Sequence of chain 1.A:
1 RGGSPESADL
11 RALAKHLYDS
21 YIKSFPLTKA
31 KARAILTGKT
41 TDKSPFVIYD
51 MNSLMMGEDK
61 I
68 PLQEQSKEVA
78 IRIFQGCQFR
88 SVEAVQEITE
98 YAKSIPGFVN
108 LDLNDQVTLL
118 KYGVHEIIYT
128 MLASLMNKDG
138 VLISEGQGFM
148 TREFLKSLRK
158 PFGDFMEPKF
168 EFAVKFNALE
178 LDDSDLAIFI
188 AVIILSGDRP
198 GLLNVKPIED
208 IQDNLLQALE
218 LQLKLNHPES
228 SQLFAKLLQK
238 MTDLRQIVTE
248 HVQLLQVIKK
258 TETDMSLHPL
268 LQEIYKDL

This protein binds this small molecule.
Small molecule (SMILES): CN(CCOc1ccc(C[C@@H]2SC(=O)NC2=O)cc1)c1ccccn1

Binding-site contacts:
Ligand atom C4 contacts residue HIS248 of chain 1.A at 3.2 Å.
Ligand atom C12 contacts residue MET163 of chain 1.A at 3.7 Å (hydrophobic).
Ligand atom O2 contacts residue LEU268 of chain 1.A at 3.3 Å.
Ligand atom N3 contacts residue TYR272 of chain 1.A at 2.9 Å (h-bond).
Ligand atom C21 contacts residue GLY83 of chain 1.A at 3.7 Å.
Ligand atom O4 contacts residue TYR272 of chain 1.A at 3.1 Å (h-bond).
Ligand atom C8 contacts residue SER88 of chain 1.A at 3.5 Å.
Ligand atom C2 contacts residue LEU252 of chain 1.A at 3.4 Å (hydrophobic).
Ligand atom C6 contacts residue HIS248 of chain 1.A at 3.2 Å.
Ligand atom C12 contacts residue CYS84 of chain 1.A at 3.8 Å (hydrophobic).
Ligand atom C11 contacts residue CYS84 of chain 1.A at 3.6 Å (hydrophobic).
Ligand atom C4 contacts residue TYR272 of chain 1.A at 3.2 Å (hydrophobic).
Ligand atom N18 contacts residue ILE140 of chain 1.A at 3.5 Å.
Ligand atom C6 contacts residue SER88 of chain 1.A at 3.8 Å.
Ligand atom C9 contacts residue CYS84 of chain 1.A at 3.6 Å (hydrophobic).
Ligand atom C4 contacts residue SER88 of chain 1.A at 3.0 Å.
Ligand atom O2 contacts residue GLN85 of chain 1.A at 3.5 Å.
Ligand atom C11 contacts residue MET163 of chain 1.A at 2.8 Å (hydrophobic).
Ligand atom O2 contacts residue LEU252 of chain 1.A at 3.1 Å.
Ligand atom O4 contacts residue SER88 of chain 1.A at 3.0 Å (h-bond).
Ligand atom C14 contacts residue CYS84 of chain 1.A at 3.6 Å (hydrophobic).
Ligand atom N3 contacts residue LEU268 of chain 1.A at 3.8 Å.
Ligand atom C12 contacts residue LYS166 of chain 1.A at 3.1 Å.
Ligand atom O4 contacts residue HIS122 of chain 1.A at 3.7 Å.
Ligand atom S1 contacts residue CYS84 of chain 1.A at 3.3 Å (h-bond).
Ligand atom O13 contacts residue MET163 of chain 1.A at 3.5 Å (h-bond).
Ligand atom C5 contacts residue SER88 of chain 1.A at 2.9 Å.
Ligand atom N3 contacts residue LEU252 of chain 1.A at 3.2 Å.
Ligand atom C11 contacts residue LYS166 of chain 1.A at 3.6 Å.
Ligand atom O4 contacts residue HIS248 of chain 1.A at 3.0 Å (h-bond).
Ligand atom C22 contacts residue CYS84 of chain 1.A at 3.8 Å (hydrophobic).
Ligand atom C2 contacts residue LEU268 of chain 1.A at 3.7 Å (hydrophobic).
Ligand atom C22 contacts residue ILE80 of chain 1.A at 3.6 Å (hydrophobic).
Ligand atom N16 contacts residue ILE140 of chain 1.A at 3.8 Å.
Ligand atom C14 contacts residue MET163 of chain 1.A at 3.7 Å (hydrophobic).
Ligand atom C5 contacts residue HIS248 of chain 1.A at 3.7 Å.
Ligand atom C10 contacts residue CYS84 of chain 1.A at 3.5 Å (hydrophobic).
Ligand atom C11 contacts residue LEU129 of chain 1.A at 3.7 Å (hydrophobic).
Ligand atom N3 contacts residue HIS248 of chain 1.A at 3.7 Å.
Ligand atom C10 contacts residue MET163 of chain 1.A at 3.7 Å (hydrophobic).